A protein and the small-molecule ligand that binds it are described below.
Small molecule (SMILES): CC(=O)N[C@H]1[C@H](O[C@H]2[C@H](O[C@@H]3O[C@@H](C)[C@@H](O)[C@@H](O)[C@@H]3O)[C@@H](NC(C)=O)CO[C@@H]2CO[C@H]2O[C@@H](C)[C@@H](O)[C@@H](O)[C@@H]2O)O[C@H](CO)[C@@H](O)[C@@H]1O

Binding-site contacts:
Ligand atom C2 contacts residue HIS165 of chain 1.C at 4.3 Å.
Ligand atom C3 contacts residue ASN240 of chain 1.C at 3.7 Å.
Ligand atom C1 contacts residue HIS165 of chain 1.C at 3.8 Å.
Ligand atom C2 contacts residue ASN240 of chain 1.C at 2.3 Å.
Ligand atom C6 contacts residue GLN167 of chain 1.C at 3.2 Å.
Ligand atom O7 contacts residue HIS165 of chain 1.C at 4.2 Å.
Ligand atom O7 contacts residue ASN240 of chain 1.C at 2.9 Å (h-bond).
Ligand atom N2 contacts residue ASN240 of chain 1.C at 2.6 Å (h-bond).
Ligand atom C5 contacts residue HIS165 of chain 1.C at 3.3 Å.
Ligand atom O5 contacts residue ASN240 of chain 1.C at 2.4 Å (h-bond).
Ligand atom C5 contacts residue GLN167 of chain 1.C at 3.3 Å.
Ligand atom C4 contacts residue ASN240 of chain 1.C at 4.2 Å.
Ligand atom O5 contacts residue HIS165 of chain 1.C at 3.3 Å.
Ligand atom C5 contacts residue ASN240 of chain 1.C at 3.7 Å.
Ligand atom C4 contacts residue HIS165 of chain 1.C at 3.6 Å.
Ligand atom C1 contacts residue ASN240 of chain 1.C at 1.4 Å.
Ligand atom C1 contacts residue GLN167 of chain 1.C at 4.2 Å.
Ligand atom C7 contacts residue ASN240 of chain 1.C at 3.1 Å.
Ligand atom C1 contacts residue HIS165 of chain 1.C at 4.0 Å.
Ligand atom C6 contacts residue HIS165 of chain 1.C at 4.3 Å.
Ligand atom O5 contacts residue HIS165 of chain 1.C at 4.0 Å.
Ligand atom O5 contacts residue GLN167 of chain 1.C at 3.8 Å.
Ligand atom C3 contacts residue HIS165 of chain 1.C at 3.6 Å.

Sequence of chain 1.C:
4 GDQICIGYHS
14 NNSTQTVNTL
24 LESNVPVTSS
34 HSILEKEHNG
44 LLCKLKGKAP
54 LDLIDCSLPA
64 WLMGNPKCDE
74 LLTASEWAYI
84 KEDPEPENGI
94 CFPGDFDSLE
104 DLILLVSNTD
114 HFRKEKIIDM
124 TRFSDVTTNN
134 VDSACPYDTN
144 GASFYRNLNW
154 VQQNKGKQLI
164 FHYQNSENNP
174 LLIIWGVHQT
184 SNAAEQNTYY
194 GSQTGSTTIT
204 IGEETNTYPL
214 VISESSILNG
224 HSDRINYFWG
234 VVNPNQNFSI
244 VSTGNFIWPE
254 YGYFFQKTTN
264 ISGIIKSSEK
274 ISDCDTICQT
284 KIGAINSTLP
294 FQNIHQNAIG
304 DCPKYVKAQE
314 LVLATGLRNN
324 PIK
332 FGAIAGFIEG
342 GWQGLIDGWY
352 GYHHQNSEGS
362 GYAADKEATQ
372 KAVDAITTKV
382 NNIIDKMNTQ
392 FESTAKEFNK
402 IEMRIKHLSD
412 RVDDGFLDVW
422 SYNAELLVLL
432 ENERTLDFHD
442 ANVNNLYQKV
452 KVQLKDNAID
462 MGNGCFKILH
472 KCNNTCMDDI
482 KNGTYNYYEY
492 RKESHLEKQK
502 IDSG